Sequence of chain 1.G:
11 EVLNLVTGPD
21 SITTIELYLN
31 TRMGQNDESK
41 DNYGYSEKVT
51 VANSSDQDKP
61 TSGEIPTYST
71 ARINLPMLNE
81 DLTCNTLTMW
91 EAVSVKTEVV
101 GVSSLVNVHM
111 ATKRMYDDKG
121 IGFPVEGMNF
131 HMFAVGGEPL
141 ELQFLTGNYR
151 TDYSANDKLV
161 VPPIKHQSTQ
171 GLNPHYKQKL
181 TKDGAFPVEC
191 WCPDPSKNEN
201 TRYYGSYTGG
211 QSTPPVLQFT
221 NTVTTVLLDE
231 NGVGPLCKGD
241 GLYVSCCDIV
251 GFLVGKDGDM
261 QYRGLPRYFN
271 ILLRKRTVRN

The small molecule below binds the protein below.
Small molecule (SMILES): CC(=O)N[C@H]1[C@H]([C@H](O)[C@H](O)CO)O[C@@](O)(C(=O)O)C[C@@H]1O

Binding-site contacts:
Ligand atom C10 contacts residue LYS59 of chain 1.H at 3.1 Å.
Ligand atom O10 contacts residue GLN57 of chain 1.H at 3.0 Å (h-bond).
Ligand atom C9 contacts residue ARG114 of chain 1.G at 3.7 Å.
Ligand atom C1 contacts residue THR61 of chain 1.H at 4.2 Å.
Ligand atom N5 contacts residue THR50 of chain 1.H at 3.0 Å (h-bond).
Ligand atom C6 contacts residue THR50 of chain 1.H at 3.9 Å.
Ligand atom O9 contacts residue THR50 of chain 1.H at 3.8 Å.
Ligand atom C4 contacts residue THR50 of chain 1.H at 4.3 Å.
Ligand atom O7 contacts residue VAL51 of chain 1.H at 3.4 Å (h-bond).
Ligand atom O10 contacts residue LYS59 of chain 1.H at 2.9 Å (salt-bridge).
Ligand atom C11 contacts residue THR50 of chain 1.H at 3.7 Å.
Ligand atom C5 contacts residue THR50 of chain 1.H at 3.9 Å.
Ligand atom O8 contacts residue THR50 of chain 1.H at 4.1 Å.
Ligand atom O9 contacts residue ARG114 of chain 1.G at 2.9 Å (salt-bridge).
Ligand atom O4 contacts residue LYS59 of chain 1.H at 2.4 Å (salt-bridge).
Ligand atom C11 contacts residue ASP58 of chain 1.H at 3.7 Å.
Ligand atom O1A contacts residue THR50 of chain 1.H at 4.0 Å.
Ligand atom O1B contacts residue THR61 of chain 1.H at 3.7 Å.
Ligand atom C11 contacts residue PRO60 of chain 1.H at 3.8 Å (hydrophobic).
Ligand atom C10 contacts residue THR50 of chain 1.H at 3.8 Å.
Ligand atom C8 contacts residue VAL51 of chain 1.H at 3.6 Å (hydrophobic).
Ligand atom C10 contacts residue VAL51 of chain 1.H at 4.2 Å (hydrophobic).
Ligand atom C7 contacts residue VAL51 of chain 1.H at 3.2 Å (hydrophobic).
Ligand atom C7 contacts residue THR50 of chain 1.H at 4.3 Å.
Ligand atom C4 contacts residue THR61 of chain 1.H at 3.9 Å.
Ligand atom N5 contacts residue LYS59 of chain 1.H at 3.2 Å (salt-bridge).
Ligand atom C11 contacts residue LYS59 of chain 1.H at 3.5 Å.
Ligand atom C10 contacts residue GLN57 of chain 1.H at 4.2 Å.
Ligand atom C9 contacts residue VAL51 of chain 1.H at 3.0 Å (hydrophobic).
Ligand atom C10 contacts residue PRO60 of chain 1.H at 4.2 Å (hydrophobic).
Ligand atom C11 contacts residue ALA52 of chain 1.H at 3.6 Å (hydrophobic).
Ligand atom C11 contacts residue HIS109 of chain 1.G at 3.8 Å.
Ligand atom O7 contacts residue ASN53 of chain 1.H at 3.7 Å.
Ligand atom C10 contacts residue ALA52 of chain 1.H at 4.0 Å (hydrophobic).
Ligand atom C11 contacts residue VAL51 of chain 1.H at 4.0 Å (hydrophobic).
Ligand atom O9 contacts residue VAL51 of chain 1.H at 3.1 Å (h-bond).
Ligand atom O10 contacts residue ALA52 of chain 1.H at 3.8 Å.
Ligand atom C4 contacts residue LYS59 of chain 1.H at 3.4 Å.
Ligand atom C5 contacts residue LYS59 of chain 1.H at 3.8 Å.
Ligand atom O10 contacts residue ASP58 of chain 1.H at 3.8 Å.

Sequence of chain 1.H:
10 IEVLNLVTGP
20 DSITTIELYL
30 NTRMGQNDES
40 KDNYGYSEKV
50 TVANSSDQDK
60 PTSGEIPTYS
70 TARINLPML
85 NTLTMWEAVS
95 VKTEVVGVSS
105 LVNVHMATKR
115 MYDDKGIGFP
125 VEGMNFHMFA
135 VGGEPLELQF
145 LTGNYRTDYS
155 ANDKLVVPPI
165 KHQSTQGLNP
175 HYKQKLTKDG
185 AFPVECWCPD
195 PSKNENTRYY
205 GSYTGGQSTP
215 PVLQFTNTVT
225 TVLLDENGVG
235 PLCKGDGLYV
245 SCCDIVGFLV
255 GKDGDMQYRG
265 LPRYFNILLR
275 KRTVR